Sequence of chain 1.B:
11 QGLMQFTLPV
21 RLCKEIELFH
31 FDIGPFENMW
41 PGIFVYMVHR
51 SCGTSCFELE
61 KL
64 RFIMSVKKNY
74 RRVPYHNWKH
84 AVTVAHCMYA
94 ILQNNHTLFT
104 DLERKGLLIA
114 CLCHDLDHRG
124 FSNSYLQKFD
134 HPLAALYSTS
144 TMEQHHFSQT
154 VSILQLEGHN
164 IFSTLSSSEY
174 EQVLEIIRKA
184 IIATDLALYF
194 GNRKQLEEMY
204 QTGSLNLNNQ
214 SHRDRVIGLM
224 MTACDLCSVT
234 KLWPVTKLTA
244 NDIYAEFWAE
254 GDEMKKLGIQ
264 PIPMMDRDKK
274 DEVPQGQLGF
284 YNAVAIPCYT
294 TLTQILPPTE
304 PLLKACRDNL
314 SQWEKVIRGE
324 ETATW

The protein below binds the small molecule below.
Small molecule (SMILES): C#Cc1cccc(-n2nccc2-c2nn(-c3ccccc3)ccc2=O)c1

Binding-site contacts:
Ligand atom N3 contacts residue PHE250 of chain 1.B at 4.0 Å.
Ligand atom C9 contacts residue PHE250 of chain 1.B at 3.7 Å (hydrophobic).
Ligand atom C24 contacts residue MET267 of chain 1.B at 3.9 Å (hydrophobic).
Ligand atom C21 contacts residue MET267 of chain 1.B at 3.5 Å (hydrophobic).
Ligand atom N4 contacts residue LEU229 of chain 1.B at 3.9 Å.
Ligand atom C18 contacts residue PHE250 of chain 1.B at 3.9 Å (hydrophobic).
Ligand atom C19 contacts residue LEU229 of chain 1.B at 3.6 Å (hydrophobic).
Ligand atom C8 contacts residue PHE250 of chain 1.B at 3.8 Å (hydrophobic).
Ligand atom N6 contacts residue TYR78 of chain 1.B at 3.8 Å.
Ligand atom C14 contacts residue SER231 of chain 1.B at 3.9 Å.
Ligand atom N5 contacts residue PHE283 of chain 1.B at 3.5 Å.
Ligand atom O17 contacts residue GLN280 of chain 1.B at 3.0 Å (h-bond).
Ligand atom C11 contacts residue PHE283 of chain 1.B at 3.4 Å (hydrophobic).
Ligand atom N6 contacts residue LEU229 of chain 1.B at 3.6 Å.
Ligand atom C11 contacts residue VAL232 of chain 1.B at 3.6 Å (hydrophobic).
Ligand atom C16 contacts residue PHE250 of chain 1.B at 4.0 Å (hydrophobic).
Ligand atom C18 contacts residue HIS79 of chain 1.B at 3.9 Å.
Ligand atom C12 contacts residue PHE250 of chain 1.B at 3.1 Å (hydrophobic).
Ligand atom C12 contacts residue HIS79 of chain 1.B at 3.4 Å.
Ligand atom C7 contacts residue GLN280 of chain 1.B at 3.6 Å.
Ligand atom C8 contacts residue GLN280 of chain 1.B at 3.4 Å.
Ligand atom C8 contacts residue PHE283 of chain 1.B at 3.8 Å (hydrophobic).
Ligand atom C9 contacts residue MET267 of chain 1.B at 3.7 Å (hydrophobic).
Ligand atom C7 contacts residue PHE283 of chain 1.B at 3.7 Å (hydrophobic).
Ligand atom C21 contacts residue PHE283 of chain 1.B at 3.9 Å (hydrophobic).
Ligand atom C25 contacts residue LEU189 of chain 1.B at 3.8 Å (hydrophobic).
Ligand atom O17 contacts residue PHE283 of chain 1.B at 3.9 Å.
Ligand atom C13 contacts residue HIS79 of chain 1.B at 3.5 Å.
Ligand atom N3 contacts residue PHE283 of chain 1.B at 3.4 Å.
Ligand atom C8 contacts residue TYR247 of chain 1.B at 4.0 Å (hydrophobic).
Ligand atom C1 contacts residue PHE283 of chain 1.B at 3.5 Å (hydrophobic).
Ligand atom C15 contacts residue PHE283 of chain 1.B at 3.7 Å (hydrophobic).
Ligand atom C13 contacts residue PHE250 of chain 1.B at 2.7 Å (hydrophobic).
Ligand atom C15 contacts residue PHE250 of chain 1.B at 4.0 Å (hydrophobic).
Ligand atom C9 contacts residue PHE283 of chain 1.B at 3.7 Å (hydrophobic).
Ligand atom C23 contacts residue HIS79 of chain 1.B at 3.8 Å.
Ligand atom C14 contacts residue VAL232 of chain 1.B at 3.8 Å (hydrophobic).
Ligand atom C14 contacts residue LEU229 of chain 1.B at 3.9 Å (hydrophobic).
Ligand atom N5 contacts residue PHE250 of chain 1.B at 3.7 Å.
Ligand atom C2 contacts residue PHE283 of chain 1.B at 3.6 Å (hydrophobic).